Sequence of chain 1.A:
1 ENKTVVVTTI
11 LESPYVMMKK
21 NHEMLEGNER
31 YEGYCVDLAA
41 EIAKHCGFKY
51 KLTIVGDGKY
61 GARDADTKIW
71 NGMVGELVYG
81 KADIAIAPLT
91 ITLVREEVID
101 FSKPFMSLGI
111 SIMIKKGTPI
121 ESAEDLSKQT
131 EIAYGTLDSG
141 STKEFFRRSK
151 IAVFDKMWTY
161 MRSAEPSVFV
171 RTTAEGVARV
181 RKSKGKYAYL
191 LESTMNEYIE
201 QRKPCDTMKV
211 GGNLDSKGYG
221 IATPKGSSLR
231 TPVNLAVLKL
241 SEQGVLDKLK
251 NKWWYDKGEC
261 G

Binding-site contacts:
Ligand atom N contacts residue TYR219 of chain 1.A at 3.8 Å.
Ligand atom C contacts residue ARG95 of chain 1.A at 3.4 Å.
Ligand atom N contacts residue SER141 of chain 1.A at 4.2 Å.
Ligand atom CB contacts residue TYR60 of chain 1.A at 3.5 Å (hydrophobic).
Ligand atom O contacts residue GLY140 of chain 1.A at 3.2 Å.
Ligand atom CG contacts residue GLU192 of chain 1.A at 3.7 Å.
Ligand atom CB contacts residue LEU137 of chain 1.A at 4.0 Å (hydrophobic).
Ligand atom OE2 contacts residue SER141 of chain 1.A at 3.2 Å (h-bond).
Ligand atom O contacts residue TYR60 of chain 1.A at 3.6 Å.
Ligand atom CG contacts residue TYR60 of chain 1.A at 4.2 Å (hydrophobic).
Ligand atom CA contacts residue GLU192 of chain 1.A at 3.5 Å.
Ligand atom OE2 contacts residue LEU137 of chain 1.A at 4.0 Å.
Ligand atom N contacts residue GLU192 of chain 1.A at 2.8 Å (salt-bridge).
Ligand atom OXT contacts residue ARG95 of chain 1.A at 2.6 Å (salt-bridge).
Ligand atom OXT contacts residue TYR60 of chain 1.A at 3.5 Å.
Ligand atom CD contacts residue THR142 of chain 1.A at 3.5 Å.
Ligand atom C contacts residue THR90 of chain 1.A at 3.8 Å.
Ligand atom OE1 contacts residue THR142 of chain 1.A at 2.7 Å (h-bond).
Ligand atom OXT contacts residue THR90 of chain 1.A at 3.0 Å (h-bond).
Ligand atom OE2 contacts residue THR142 of chain 1.A at 3.2 Å (h-bond).
Ligand atom N contacts residue THR90 of chain 1.A at 3.2 Å (h-bond).
Ligand atom C contacts residue SER141 of chain 1.A at 3.4 Å.
Ligand atom OXT contacts residue LEU89 of chain 1.A at 3.6 Å.
Ligand atom CA contacts residue PRO88 of chain 1.A at 4.1 Å (hydrophobic).
Ligand atom O contacts residue SER141 of chain 1.A at 2.8 Å (h-bond).
Ligand atom CA contacts residue TYR60 of chain 1.A at 4.0 Å (hydrophobic).
Ligand atom OE1 contacts residue GLU192 of chain 1.A at 4.0 Å.
Ligand atom OE2 contacts residue GLY140 of chain 1.A at 3.5 Å.
Ligand atom CG contacts residue LEU137 of chain 1.A at 3.6 Å (hydrophobic).
Ligand atom OXT contacts residue SER141 of chain 1.A at 4.0 Å.
Ligand atom N contacts residue PRO88 of chain 1.A at 2.8 Å (h-bond).
Ligand atom O contacts residue ARG95 of chain 1.A at 2.9 Å (salt-bridge).
Ligand atom N contacts residue TYR60 of chain 1.A at 3.9 Å.
Ligand atom OXT contacts residue PRO88 of chain 1.A at 3.9 Å.
Ligand atom CA contacts residue SER141 of chain 1.A at 3.4 Å.
Ligand atom CD contacts residue LEU137 of chain 1.A at 3.8 Å (hydrophobic).
Ligand atom CD contacts residue GLU192 of chain 1.A at 4.1 Å.
Ligand atom CA contacts residue THR90 of chain 1.A at 3.5 Å.
Ligand atom C contacts residue TYR60 of chain 1.A at 3.7 Å (hydrophobic).
Ligand atom CB contacts residue GLU192 of chain 1.A at 4.1 Å.

The small molecule below binds the protein below.
Small molecule (SMILES): N[C@@H](CCC(=O)O)C(=O)O